Sequence of chain 1.A:
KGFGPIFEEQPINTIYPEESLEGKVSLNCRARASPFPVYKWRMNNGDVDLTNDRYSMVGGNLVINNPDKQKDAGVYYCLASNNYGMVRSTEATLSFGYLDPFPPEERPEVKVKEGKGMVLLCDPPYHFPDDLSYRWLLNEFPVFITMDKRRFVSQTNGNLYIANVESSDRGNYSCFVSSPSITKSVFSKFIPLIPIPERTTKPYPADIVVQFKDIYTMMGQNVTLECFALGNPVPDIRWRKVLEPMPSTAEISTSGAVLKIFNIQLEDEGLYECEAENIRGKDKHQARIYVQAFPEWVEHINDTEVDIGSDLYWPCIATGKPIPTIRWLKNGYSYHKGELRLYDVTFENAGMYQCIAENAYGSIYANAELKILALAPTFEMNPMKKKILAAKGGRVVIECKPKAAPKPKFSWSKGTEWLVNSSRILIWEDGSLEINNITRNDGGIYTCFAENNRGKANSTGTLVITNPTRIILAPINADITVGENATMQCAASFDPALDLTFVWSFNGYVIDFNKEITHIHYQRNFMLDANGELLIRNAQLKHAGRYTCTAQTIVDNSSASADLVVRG

Binding-site contacts:
Ligand atom C2 contacts residue ILE445 of chain 1.A at 4.1 Å (hydrophobic).
Ligand atom C7 contacts residue ASN439 of chain 1.A at 3.7 Å.
Ligand atom O4 contacts residue GLU447 of chain 1.A at 4.0 Å.
Ligand atom O5 contacts residue ILE445 of chain 1.A at 3.8 Å.
Ligand atom O6 contacts residue GLU447 of chain 1.A at 4.2 Å.
Ligand atom C5 contacts residue GLU447 of chain 1.A at 4.3 Å.
Ligand atom C5 contacts residue TRP446 of chain 1.A at 3.9 Å (hydrophobic).
Ligand atom C6 contacts residue TRP446 of chain 1.A at 4.3 Å (hydrophobic).
Ligand atom C5 contacts residue ASN439 of chain 1.A at 3.6 Å.
Ligand atom N2 contacts residue ASN439 of chain 1.A at 3.0 Å (h-bond).
Ligand atom O7 contacts residue ASN439 of chain 1.A at 4.1 Å.
Ligand atom C1 contacts residue ASN439 of chain 1.A at 1.4 Å.
Ligand atom C3 contacts residue ILE445 of chain 1.A at 3.8 Å (hydrophobic).
Ligand atom C2 contacts residue ASN439 of chain 1.A at 2.5 Å.
Ligand atom O5 contacts residue LEU444 of chain 1.A at 4.5 Å.
Ligand atom C4 contacts residue ASN439 of chain 1.A at 4.2 Å.
Ligand atom C6 contacts residue GLU447 of chain 1.A at 3.6 Å.
Ligand atom C6 contacts residue ILE445 of chain 1.A at 4.4 Å (hydrophobic).
Ligand atom C8 contacts residue TRP446 of chain 1.A at 4.3 Å (hydrophobic).
Ligand atom O4 contacts residue ILE445 of chain 1.A at 4.3 Å.
Ligand atom C5 contacts residue ILE445 of chain 1.A at 3.4 Å (hydrophobic).
Ligand atom C3 contacts residue ASN439 of chain 1.A at 3.8 Å.
Ligand atom O4 contacts residue TRP446 of chain 1.A at 3.8 Å.
Ligand atom O7 contacts residue ILE445 of chain 1.A at 3.0 Å (h-bond).
Ligand atom O5 contacts residue ASN439 of chain 1.A at 2.3 Å (h-bond).
Ligand atom O5 contacts residue GLU447 of chain 1.A at 3.9 Å.
Ligand atom C7 contacts residue ILE445 of chain 1.A at 4.1 Å (hydrophobic).
Ligand atom C1 contacts residue ILE445 of chain 1.A at 3.5 Å (hydrophobic).
Ligand atom C4 contacts residue ILE445 of chain 1.A at 4.0 Å (hydrophobic).
Ligand atom C4 contacts residue TRP446 of chain 1.A at 4.4 Å (hydrophobic).

This protein binds this small molecule.
Small molecule (SMILES): CC(=O)N[C@H]1[C@H](O[C@H]2[C@H](O)[C@@H](NC(C)=O)CO[C@@H]2CO)O[C@H](CO)[C@@H](O[C@@H]2O[C@H](CO[C@H]3O[C@H](CO)[C@@H](O)[C@H](O)[C@@H]3O)[C@@H](O)[C@H](O[C@H]3O[C@H](CO)[C@@H](O)[C@H](O)[C@@H]3O)[C@@H]2O)[C@@H]1O